Binding-site contacts:
Ligand atom C7 contacts residue ASN485 of chain 1.A at 3.4 Å.
Ligand atom O5 contacts residue ASN485 of chain 1.A at 2.4 Å (h-bond).
Ligand atom N2 contacts residue GLU482 of chain 1.A at 4.4 Å.
Ligand atom N2 contacts residue ASN485 of chain 1.A at 3.0 Å (h-bond).
Ligand atom C7 contacts residue ARG465 of chain 1.A at 3.9 Å.
Ligand atom O7 contacts residue SER466 of chain 1.A at 4.2 Å.
Ligand atom C5 contacts residue ASN485 of chain 1.A at 3.6 Å.
Ligand atom C8 contacts residue LYS469 of chain 1.A at 3.6 Å.
Ligand atom O7 contacts residue ARG465 of chain 1.A at 3.6 Å.
Ligand atom O7 contacts residue ASN485 of chain 1.A at 3.5 Å (h-bond).
Ligand atom O3 contacts residue ARG465 of chain 1.A at 4.0 Å.
Ligand atom C4 contacts residue ASN485 of chain 1.A at 4.3 Å.
Ligand atom C8 contacts residue ARG465 of chain 1.A at 4.0 Å.
Ligand atom N2 contacts residue ARG465 of chain 1.A at 4.5 Å.
Ligand atom C2 contacts residue ASN485 of chain 1.A at 2.5 Å.
Ligand atom C1 contacts residue ASN485 of chain 1.A at 1.4 Å.
Ligand atom O7 contacts residue GLU482 of chain 1.A at 4.3 Å.
Ligand atom C7 contacts residue GLU482 of chain 1.A at 4.0 Å.
Ligand atom C3 contacts residue ASN485 of chain 1.A at 3.9 Å.
Ligand atom C8 contacts residue GLU482 of chain 1.A at 3.8 Å.

A small-molecule ligand and the protein it binds are described below.
Small molecule (SMILES): CC(=O)N[C@@H]1[C@@H](O)[C@H](O)[C@@H](CO)O[C@H]1O

Sequence of chain 1.A:
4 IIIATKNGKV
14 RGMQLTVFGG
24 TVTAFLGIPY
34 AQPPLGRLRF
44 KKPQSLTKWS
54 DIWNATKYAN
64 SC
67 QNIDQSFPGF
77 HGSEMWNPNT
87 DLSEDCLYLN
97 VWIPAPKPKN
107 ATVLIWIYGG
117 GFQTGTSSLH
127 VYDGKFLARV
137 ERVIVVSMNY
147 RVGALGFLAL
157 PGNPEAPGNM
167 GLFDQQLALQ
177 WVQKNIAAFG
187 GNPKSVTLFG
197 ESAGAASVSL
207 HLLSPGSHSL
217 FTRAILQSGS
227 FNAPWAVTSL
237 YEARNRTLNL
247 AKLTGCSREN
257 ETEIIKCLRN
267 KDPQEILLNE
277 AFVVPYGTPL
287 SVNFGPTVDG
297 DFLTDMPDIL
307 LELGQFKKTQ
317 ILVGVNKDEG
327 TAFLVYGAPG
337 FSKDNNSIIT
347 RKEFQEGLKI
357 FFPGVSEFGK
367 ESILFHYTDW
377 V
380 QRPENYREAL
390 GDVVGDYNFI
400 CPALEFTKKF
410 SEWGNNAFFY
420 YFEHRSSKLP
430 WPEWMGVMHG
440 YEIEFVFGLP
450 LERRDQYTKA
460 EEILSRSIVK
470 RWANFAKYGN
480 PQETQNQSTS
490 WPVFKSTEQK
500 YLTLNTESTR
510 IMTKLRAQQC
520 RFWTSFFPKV